This small molecule binds to this protein.
Small molecule (SMILES): NC1N=CNc2c1ncn2[C@@H]1O[C@H](CO[P](=O)(O)O[C@H]2[C@@H](O)[C@H](n3ccc(=O)[nH]c3=O)O[C@@H]2COP(=O)=O)[C@@H](O[P](=O)(O)OC[C@H]2O[C@@H](n3ccc(=O)[nH]c3=O)[C@H](O)[C@@H]2O[P](=O)(O)OC[C@H]2O[C@@H](n3ccc(=O)[nH]c3=O)[C@H](O)[C@@H]2O[P](=O)(O)OC[C@H]2O[C@@H](n3ccc(=O)[nH]c3=O)[C@H](O)[C@@H]2O[P](=O)(O)OC[C@H]2O[C@@H](n3ccc(=O)[nH]c3=O)[C@H](O)[C@@H]2O[P](=O)(O)OC[C@H]2O[C@@H](n3ccc(=O)[nH]c3=O)[C@H](O)[C@@H]2O[P](=O)(O)OC[C@H]2O[C@@H](n3cnc4c3NC=NC4N)[C@H](O)[C@@H]2O[P](=O)(O)OC[C@H]2O[C@@H](n3ccc(=O)[nH]c3=O)[C@H](O)[C@@H]2O)[C@H]1O

Binding-site contacts:
Ligand atom OP1 contacts residue YAT1 of chain 1.LA at 3.6 Å.